Binding-site contacts:
Ligand atom CAF contacts residue HIS101 of chain 1.B at 3.6 Å.
Ligand atom CAH contacts residue HIS101 of chain 1.B at 4.2 Å.
Ligand atom CAM contacts residue HIS101 of chain 1.B at 3.9 Å.
Ligand atom CAO contacts residue HIS101 of chain 1.B at 4.2 Å.
Ligand atom CAI contacts residue HIS101 of chain 1.B at 3.2 Å.
Ligand atom CAP contacts residue HIS101 of chain 1.B at 4.4 Å.
Ligand atom CAE contacts residue TRP102 of chain 1.B at 4.0 Å (hydrophobic).
Ligand atom CAL contacts residue HIS101 of chain 1.B at 4.1 Å.
Ligand atom OAK contacts residue HIS101 of chain 1.B at 3.2 Å.
Ligand atom CAF contacts residue TRP102 of chain 1.B at 3.5 Å (hydrophobic).
Ligand atom CAC contacts residue HIS101 of chain 1.B at 4.1 Å.
Ligand atom CAE contacts residue HIS101 of chain 1.B at 3.6 Å.
Ligand atom CAG contacts residue HIS101 of chain 1.B at 3.6 Å.

Sequence of chain 1.B:
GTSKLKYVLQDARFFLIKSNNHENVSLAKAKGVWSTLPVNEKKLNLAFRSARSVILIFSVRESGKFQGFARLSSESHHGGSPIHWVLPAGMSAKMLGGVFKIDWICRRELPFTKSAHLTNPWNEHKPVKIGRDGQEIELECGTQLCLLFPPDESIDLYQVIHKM

A protein and the small-molecule ligand that binds it are described below.
Small molecule (SMILES): C[C@H]1NC(C)(C)CO[C@@H]1c1cccc(Cl)c1